Sequence of chain 1.A:
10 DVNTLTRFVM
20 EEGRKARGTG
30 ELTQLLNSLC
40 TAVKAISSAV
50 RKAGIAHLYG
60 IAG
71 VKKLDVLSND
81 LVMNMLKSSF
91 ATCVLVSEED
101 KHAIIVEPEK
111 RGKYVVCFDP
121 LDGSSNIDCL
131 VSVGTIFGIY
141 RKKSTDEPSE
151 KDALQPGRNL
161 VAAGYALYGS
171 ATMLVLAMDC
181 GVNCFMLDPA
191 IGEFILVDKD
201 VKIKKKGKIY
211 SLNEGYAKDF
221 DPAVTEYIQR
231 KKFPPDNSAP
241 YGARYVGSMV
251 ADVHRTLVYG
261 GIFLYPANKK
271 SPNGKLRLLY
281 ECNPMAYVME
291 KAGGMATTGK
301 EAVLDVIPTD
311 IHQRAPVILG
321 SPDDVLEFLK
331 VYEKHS

The protein below binds the small molecule below.
Small molecule (SMILES): O=P(O)(O)OC[C@H]1O[C@](O)(COP(=O)(O)O)[C@@H](O)[C@@H]1O

Binding-site contacts:
Ligand atom C5 contacts residue GLY247 of chain 1.B at 3.8 Å.
Ligand atom P1 contacts residue MG1 of chain 1.L at 3.0 Å.
Ligand atom P1 contacts residue SER124 of chain 1.B at 3.8 Å.
Ligand atom O1 contacts residue GLU281 of chain 1.B at 3.3 Å (salt-bridge).
Ligand atom O4P contacts residue TYR265 of chain 1.B at 3.8 Å.
Ligand atom C6 contacts residue GLY247 of chain 1.B at 3.4 Å.
Ligand atom P1 contacts residue MG1 of chain 1.K at 3.6 Å.
Ligand atom C4 contacts residue MET249 of chain 1.B at 3.7 Å (hydrophobic).
Ligand atom O4P contacts residue ASN213 of chain 1.B at 2.9 Å (h-bond).
Ligand atom O2 contacts residue GLY247 of chain 1.B at 3.8 Å.
Ligand atom O1 contacts residue ASP122 of chain 1.B at 3.6 Å.
Ligand atom C2 contacts residue LYS275 of chain 1.B at 3.7 Å.
Ligand atom C3 contacts residue MET249 of chain 1.B at 3.8 Å (hydrophobic).
Ligand atom O1P contacts residue GLU98 of chain 1.B at 2.7 Å (salt-bridge).
Ligand atom O6P contacts residue ARG244 of chain 1.A at 2.6 Å (salt-bridge).
Ligand atom O3P contacts residue GLY123 of chain 1.B at 3.1 Å (h-bond).
Ligand atom O2 contacts residue GLY123 of chain 1.B at 3.7 Å.
Ligand atom O3 contacts residue MET249 of chain 1.B at 2.9 Å (h-bond).
Ligand atom C1 contacts residue MG1 of chain 1.L at 3.7 Å.
Ligand atom O5P contacts residue TYR216 of chain 1.B at 2.5 Å (h-bond).
Ligand atom O4P contacts residue TYR245 of chain 1.B at 2.7 Å (h-bond).
Ligand atom O6 contacts residue LYS275 of chain 1.B at 3.2 Å (salt-bridge).
Ligand atom C4 contacts residue GLY247 of chain 1.B at 3.3 Å.
Ligand atom C6 contacts residue TYR245 of chain 1.B at 3.5 Å (hydrophobic).
Ligand atom O1P contacts residue MG1 of chain 1.K at 2.2 Å.
Ligand atom C3 contacts residue ASP122 of chain 1.B at 3.7 Å.
Ligand atom O5 contacts residue LYS275 of chain 1.B at 2.8 Å (salt-bridge).
Ligand atom O3P contacts residue SER124 of chain 1.B at 2.5 Å (h-bond).
Ligand atom O2P contacts residue SER124 of chain 1.B at 3.6 Å (h-bond).
Ligand atom O3 contacts residue ASP122 of chain 1.B at 2.8 Å (salt-bridge).
Ligand atom P2 contacts residue TYR216 of chain 1.B at 3.8 Å.
Ligand atom P2 contacts residue ARG244 of chain 1.A at 3.7 Å.
Ligand atom O4P contacts residue ARG244 of chain 1.A at 3.6 Å.
Ligand atom O1P contacts residue ASP119 of chain 1.B at 3.6 Å.
Ligand atom O5P contacts residue TYR265 of chain 1.B at 2.7 Å (h-bond).
Ligand atom O4 contacts residue MET249 of chain 1.B at 3.4 Å (h-bond).
Ligand atom O6 contacts residue TYR265 of chain 1.B at 3.7 Å.
Ligand atom C1 contacts residue LYS275 of chain 1.B at 3.6 Å.
Ligand atom O1P contacts residue MG1 of chain 1.L at 2.4 Å.
Ligand atom O1 contacts residue MG1 of chain 1.L at 2.5 Å.

Sequence of chain 1.B:
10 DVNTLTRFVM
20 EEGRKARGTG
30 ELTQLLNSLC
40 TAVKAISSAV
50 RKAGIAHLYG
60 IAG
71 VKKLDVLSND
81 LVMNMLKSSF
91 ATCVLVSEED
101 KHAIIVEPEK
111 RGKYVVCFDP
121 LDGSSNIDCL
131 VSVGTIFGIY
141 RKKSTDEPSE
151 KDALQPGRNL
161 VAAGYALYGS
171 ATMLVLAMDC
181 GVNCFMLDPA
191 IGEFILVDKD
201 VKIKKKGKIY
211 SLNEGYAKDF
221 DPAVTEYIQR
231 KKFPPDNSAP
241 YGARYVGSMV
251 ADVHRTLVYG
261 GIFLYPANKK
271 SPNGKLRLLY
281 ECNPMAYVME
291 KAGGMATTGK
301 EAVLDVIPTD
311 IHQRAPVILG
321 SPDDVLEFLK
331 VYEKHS